Binding-site contacts:
Ligand atom C8 contacts residue ILE47 of chain 1.A at 3.8 Å (hydrophobic).
Ligand atom O1 contacts residue GLU123 of chain 1.A at 3.6 Å.
Ligand atom O1 contacts residue ALA58 of chain 1.A at 3.6 Å.
Ligand atom C6 contacts residue GLU123 of chain 1.A at 3.7 Å.
Ligand atom C5 contacts residue MET125 of chain 1.A at 3.6 Å (hydrophobic).
Ligand atom C9 contacts residue LEU184 of chain 1.A at 3.8 Å (hydrophobic).
Ligand atom N5 contacts residue ASP195 of chain 1.A at 3.0 Å (salt-bridge).
Ligand atom C4 contacts residue LEU184 of chain 1.A at 4.0 Å (hydrophobic).
Ligand atom C5 contacts residue ALA58 of chain 1.A at 3.6 Å (hydrophobic).
Ligand atom C3 contacts residue ILE47 of chain 1.A at 3.9 Å (hydrophobic).
Ligand atom N2 contacts residue MET125 of chain 1.A at 3.9 Å.
Ligand atom C7 contacts residue TYR122 of chain 1.A at 3.8 Å (hydrophobic).
Ligand atom N3 contacts residue LYS60 of chain 1.A at 3.2 Å.
Ligand atom C10 contacts residue LYS60 of chain 1.A at 3.7 Å.
Ligand atom O1 contacts residue MET125 of chain 1.A at 2.7 Å (h-bond).
Ligand atom N2 contacts residue GLU123 of chain 1.A at 3.0 Å (salt-bridge).
Ligand atom C8 contacts residue LEU184 of chain 1.A at 3.7 Å (hydrophobic).
Ligand atom N5 contacts residue ASN182 of chain 1.A at 3.6 Å (h-bond).
Ligand atom N2 contacts residue ALA58 of chain 1.A at 3.5 Å.
Ligand atom C11 contacts residue ILE47 of chain 1.A at 3.9 Å (hydrophobic).
Ligand atom C11 contacts residue ASP195 of chain 1.A at 3.9 Å.
Ligand atom O2 contacts residue LYS60 of chain 1.A at 3.4 Å.
Ligand atom N4 contacts residue LEU184 of chain 1.A at 4.0 Å.
Ligand atom C3 contacts residue LEU184 of chain 1.A at 3.7 Å (hydrophobic).
Ligand atom C6 contacts residue TYR122 of chain 1.A at 3.7 Å (hydrophobic).
Ligand atom C11 contacts residue SER194 of chain 1.A at 4.0 Å.
Ligand atom O1 contacts residue TYR124 of chain 1.A at 3.2 Å.
Ligand atom N4 contacts residue ILE47 of chain 1.A at 3.5 Å.
Ligand atom O2 contacts residue TYR122 of chain 1.A at 3.2 Å.
Ligand atom C9 contacts residue ILE47 of chain 1.A at 3.9 Å (hydrophobic).
Ligand atom C6 contacts residue LEU184 of chain 1.A at 3.9 Å (hydrophobic).
Ligand atom N3 contacts residue ASP195 of chain 1.A at 3.6 Å.
Ligand atom BR1 contacts residue ASP128 of chain 1.A at 3.8 Å.
Ligand atom O2 contacts residue LEU106 of chain 1.A at 3.6 Å.
Ligand atom C5 contacts residue GLU123 of chain 1.A at 3.8 Å.
Ligand atom C7 contacts residue ILE47 of chain 1.A at 3.9 Å (hydrophobic).
Ligand atom C6 contacts residue LEU106 of chain 1.A at 3.0 Å (hydrophobic).
Ligand atom N1 contacts residue LEU39 of chain 1.A at 3.9 Å.
Ligand atom C7 contacts residue LEU106 of chain 1.A at 3.8 Å (hydrophobic).
Ligand atom C7 contacts residue ALA58 of chain 1.A at 4.0 Å (hydrophobic).

Sequence of chain 1.A:
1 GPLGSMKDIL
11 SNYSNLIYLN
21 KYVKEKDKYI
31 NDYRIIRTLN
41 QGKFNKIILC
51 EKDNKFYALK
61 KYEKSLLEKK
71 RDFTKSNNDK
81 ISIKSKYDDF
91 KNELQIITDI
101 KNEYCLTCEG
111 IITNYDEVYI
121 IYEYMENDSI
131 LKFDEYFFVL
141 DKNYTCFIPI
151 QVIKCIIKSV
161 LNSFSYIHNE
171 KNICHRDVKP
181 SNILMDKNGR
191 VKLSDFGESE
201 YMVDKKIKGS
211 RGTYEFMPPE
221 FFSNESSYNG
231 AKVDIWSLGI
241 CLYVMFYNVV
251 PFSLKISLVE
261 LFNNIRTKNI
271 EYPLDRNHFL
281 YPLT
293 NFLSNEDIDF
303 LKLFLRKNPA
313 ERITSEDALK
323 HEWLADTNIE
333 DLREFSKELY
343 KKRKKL

The protein below binds the small molecule below.
Small molecule (SMILES): NC1=NC(=O)C(C2CCNC(=O)C3=NC(Br)=CC32)=N1